The protein below binds the small molecule below.
Small molecule (SMILES): Nc1ncnc2c1ncn2[C@@H]1O[C@H](CO[P](=O)(O)O[P](=O)(O)NP(=O)(O)O)[C@@H](O)[C@H]1O

Sequence of chain 3.D:
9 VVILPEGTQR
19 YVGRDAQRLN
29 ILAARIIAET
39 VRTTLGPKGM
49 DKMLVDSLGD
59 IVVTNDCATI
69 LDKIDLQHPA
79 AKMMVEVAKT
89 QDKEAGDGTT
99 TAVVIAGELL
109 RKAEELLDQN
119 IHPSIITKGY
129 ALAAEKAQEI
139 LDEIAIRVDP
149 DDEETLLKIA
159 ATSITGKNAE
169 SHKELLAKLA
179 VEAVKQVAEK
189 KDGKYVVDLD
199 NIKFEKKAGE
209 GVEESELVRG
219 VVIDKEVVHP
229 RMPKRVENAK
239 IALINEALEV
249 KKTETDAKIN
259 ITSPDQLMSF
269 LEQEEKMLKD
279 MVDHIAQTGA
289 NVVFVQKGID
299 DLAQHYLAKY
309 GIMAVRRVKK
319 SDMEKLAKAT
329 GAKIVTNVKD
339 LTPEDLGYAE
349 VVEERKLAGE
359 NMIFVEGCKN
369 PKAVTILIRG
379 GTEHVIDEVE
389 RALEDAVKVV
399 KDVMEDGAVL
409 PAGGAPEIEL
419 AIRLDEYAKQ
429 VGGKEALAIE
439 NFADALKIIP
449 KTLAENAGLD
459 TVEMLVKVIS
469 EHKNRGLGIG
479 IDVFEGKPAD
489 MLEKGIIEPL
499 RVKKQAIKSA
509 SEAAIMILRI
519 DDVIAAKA

Binding-site contacts:
Ligand atom O2A contacts residue MG1 of chain 3.K at 2.2 Å.
Ligand atom O2G contacts residue GLY96 of chain 3.D at 3.3 Å (h-bond).
Ligand atom O2G contacts residue GLY94 of chain 3.D at 3.6 Å (h-bond).
Ligand atom O2G contacts residue THR97 of chain 3.D at 2.7 Å (h-bond).
Ligand atom O2' contacts residue GLY411 of chain 3.D at 3.1 Å (h-bond).
Ligand atom N3B contacts residue GLY96 of chain 3.D at 3.4 Å (h-bond).
Ligand atom O3A contacts residue LEU43 of chain 3.D at 3.5 Å.
Ligand atom O5' contacts residue LEU43 of chain 3.D at 3.5 Å.
Ligand atom N3B contacts residue THR97 of chain 3.D at 3.0 Å (h-bond).
Ligand atom O2B contacts residue LEU43 of chain 3.D at 3.5 Å.
Ligand atom O1G contacts residue THR98 of chain 3.D at 3.2 Å (h-bond).
Ligand atom C5 contacts residue PRO45 of chain 3.D at 3.4 Å (hydrophobic).
Ligand atom O1B contacts residue MG1 of chain 3.K at 3.1 Å.
Ligand atom O1G contacts residue THR97 of chain 3.D at 3.0 Å (h-bond).
Ligand atom O1A contacts residue LEU43 of chain 3.D at 3.3 Å.
Ligand atom O4' contacts residue GLY44 of chain 3.D at 3.5 Å.
Ligand atom O2B contacts residue GLY96 of chain 3.D at 3.4 Å.
Ligand atom O2' contacts residue ALA410 of chain 3.D at 2.9 Å.
Ligand atom N3 contacts residue GLY411 of chain 3.D at 3.4 Å.
Ligand atom O1G contacts residue CYS65 of chain 3.D at 3.4 Å (h-bond).
Ligand atom PA contacts residue GLY44 of chain 3.D at 3.5 Å.
Ligand atom O1A contacts residue THR42 of chain 3.D at 2.9 Å (h-bond).
Ligand atom PA contacts residue MG1 of chain 3.K at 3.5 Å.
Ligand atom PB contacts residue GLY96 of chain 3.D at 3.5 Å.
Ligand atom N6 contacts residue ILE494 of chain 3.D at 3.2 Å.
Ligand atom O1A contacts residue GLY44 of chain 3.D at 2.9 Å (h-bond).
Ligand atom O1B contacts residue GLY96 of chain 3.D at 3.0 Å (h-bond).
Ligand atom O4' contacts residue LEU451 of chain 3.D at 3.4 Å.
Ligand atom O2B contacts residue THR98 of chain 3.D at 3.5 Å.
Ligand atom O3G contacts residue MG1 of chain 3.K at 2.2 Å.
Ligand atom O5' contacts residue GLY44 of chain 3.D at 2.9 Å (h-bond).
Ligand atom O1G contacts residue ASP64 of chain 3.D at 3.6 Å.
Ligand atom N3B contacts residue THR98 of chain 3.D at 3.0 Å (h-bond).
Ligand atom O3G contacts residue ASP95 of chain 3.D at 3.3 Å (salt-bridge).
Ligand atom O2' contacts residue GLU496 of chain 3.D at 3.0 Å (salt-bridge).
Ligand atom O2B contacts residue THR99 of chain 3.D at 2.6 Å (h-bond).
Ligand atom PG contacts residue THR97 of chain 3.D at 3.2 Å.
Ligand atom C6 contacts residue PRO45 of chain 3.D at 3.4 Å (hydrophobic).
Ligand atom O2G contacts residue ASP95 of chain 3.D at 3.6 Å.
Ligand atom C2 contacts residue ILE479 of chain 3.D at 3.3 Å (hydrophobic).